A protein and the small-molecule ligand that binds it are described below.
Small molecule (SMILES): CC(=O)N[C@H]1[C@H](O[C@H]2[C@H](O)[C@@H](NC(C)=O)CO[C@@H]2CO)O[C@H](CO)[C@@H](O[C@@H]2O[C@H](CO)[C@@H](O)[C@H](O)[C@@H]2O)[C@@H]1O

Binding-site contacts:
Ligand atom C7 contacts residue ASN28 of chain 2.D at 3.5 Å.
Ligand atom O3 contacts residue SER30 of chain 2.D at 4.3 Å.
Ligand atom O7 contacts residue ASN28 of chain 2.D at 3.6 Å.
Ligand atom C1 contacts residue ASN28 of chain 2.D at 1.4 Å.
Ligand atom C4 contacts residue ASN28 of chain 2.D at 4.3 Å.
Ligand atom C2 contacts residue ASN28 of chain 2.D at 2.5 Å.
Ligand atom N2 contacts residue ASN28 of chain 2.D at 2.9 Å (h-bond).
Ligand atom C7 contacts residue SER31 of chain 2.D at 4.0 Å.
Ligand atom N2 contacts residue SER30 of chain 2.D at 4.2 Å.
Ligand atom C3 contacts residue ASN28 of chain 2.D at 3.8 Å.
Ligand atom O5 contacts residue ASN28 of chain 2.D at 2.4 Å (h-bond).
Ligand atom C5 contacts residue ASN28 of chain 2.D at 3.6 Å.
Ligand atom C8 contacts residue SER31 of chain 2.D at 3.3 Å.
Ligand atom C2 contacts residue SER30 of chain 2.D at 4.2 Å.
Ligand atom N2 contacts residue SER31 of chain 2.D at 3.9 Å.

Sequence of chain 2.D:
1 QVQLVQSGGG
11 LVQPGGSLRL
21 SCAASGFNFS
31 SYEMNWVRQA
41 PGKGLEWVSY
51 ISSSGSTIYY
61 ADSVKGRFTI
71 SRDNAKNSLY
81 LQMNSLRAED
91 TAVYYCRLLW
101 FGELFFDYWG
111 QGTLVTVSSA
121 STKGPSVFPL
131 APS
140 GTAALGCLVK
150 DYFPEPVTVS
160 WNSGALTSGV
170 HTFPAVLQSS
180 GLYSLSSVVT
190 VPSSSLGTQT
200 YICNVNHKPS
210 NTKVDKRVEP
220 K